Binding-site contacts:
Ligand atom C28 contacts residue LEU27 of chain 1.Z at 3.4 Å (hydrophobic).
Ligand atom C25 contacts residue LEU27 of chain 1.Z at 4.0 Å (hydrophobic).
Ligand atom C31 contacts residue TRP98 of chain 1.Q at 3.6 Å (hydrophobic).
Ligand atom O49 contacts residue TRP32 of chain 1.Z at 3.7 Å.
Ligand atom O16 contacts residue GLY31 of chain 1.Z at 3.9 Å.
Ligand atom C9 contacts residue TYR35 of chain 1.Z at 3.9 Å (hydrophobic).
Ligand atom O3 contacts residue HIS36 of chain 1.Z at 3.5 Å.
Ligand atom O55 contacts residue TRP32 of chain 1.Z at 3.3 Å.
Ligand atom C34 contacts residue PHE459 of chain 1.N at 4.0 Å (hydrophobic).
Ligand atom O5 contacts residue TRP98 of chain 1.Q at 3.6 Å.
Ligand atom C10 contacts residue TYR35 of chain 1.Z at 3.6 Å (hydrophobic).
Ligand atom C6 contacts residue GLY31 of chain 1.Z at 4.0 Å.
Ligand atom O61 contacts residue TYR102 of chain 1.Q at 3.9 Å.
Ligand atom C43 contacts residue PHE37 of chain 1.Y at 4.0 Å (hydrophobic).
Ligand atom C43 contacts residue PHE459 of chain 1.N at 3.8 Å (hydrophobic).
Ligand atom C19 contacts residue LEU27 of chain 1.Z at 3.6 Å (hydrophobic).
Ligand atom O6 contacts residue TYR102 of chain 1.Q at 3.9 Å.
Ligand atom O1 contacts residue TYR35 of chain 1.Z at 3.1 Å.
Ligand atom C25 contacts residue TRP98 of chain 1.Q at 4.0 Å (hydrophobic).
Ligand atom C4 contacts residue TRP98 of chain 1.Q at 4.0 Å (hydrophobic).
Ligand atom O16 contacts residue LEU28 of chain 1.Z at 3.6 Å.
Ligand atom C28 contacts residue GLY31 of chain 1.Z at 3.8 Å.
Ligand atom C25 contacts residue LEU95 of chain 1.Q at 3.9 Å (hydrophobic).
Ligand atom O16 contacts residue LEU27 of chain 1.Z at 3.9 Å.
Ligand atom C43 contacts residue LEU35 of chain 1.N at 3.7 Å (hydrophobic).
Ligand atom C6 contacts residue TRP98 of chain 1.Q at 3.9 Å (hydrophobic).
Ligand atom C3 contacts residue TYR35 of chain 1.Z at 3.9 Å (hydrophobic).
Ligand atom C28 contacts residue TRP98 of chain 1.Q at 3.9 Å (hydrophobic).
Ligand atom C1 contacts residue GLY31 of chain 1.Z at 3.4 Å.
Ligand atom C18 contacts residue TRP98 of chain 1.Q at 4.1 Å (hydrophobic).
Ligand atom C57 contacts residue TRP98 of chain 1.Q at 3.9 Å (hydrophobic).
Ligand atom C37 contacts residue LEU34 of chain 1.Z at 3.9 Å (hydrophobic).
Ligand atom C1 contacts residue LEU28 of chain 1.Z at 3.8 Å (hydrophobic).
Ligand atom O6 contacts residue TYR35 of chain 1.Z at 3.6 Å.
Ligand atom O61 contacts residue TRP98 of chain 1.Q at 2.9 Å (h-bond).
Ligand atom C1 contacts residue TRP32 of chain 1.Z at 3.2 Å (hydrophobic).
Ligand atom C2 contacts residue TRP32 of chain 1.Z at 3.7 Å (hydrophobic).
Ligand atom C18 contacts residue LEU28 of chain 1.Z at 4.0 Å (hydrophobic).
Ligand atom C22 contacts residue TRP98 of chain 1.Q at 3.4 Å (hydrophobic).
Ligand atom O49 contacts residue LEU28 of chain 1.Z at 3.3 Å (h-bond).

Sequence of chain 1.Z:
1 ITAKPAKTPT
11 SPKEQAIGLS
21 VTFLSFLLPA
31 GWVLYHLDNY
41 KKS

Sequence of chain 1.Q:
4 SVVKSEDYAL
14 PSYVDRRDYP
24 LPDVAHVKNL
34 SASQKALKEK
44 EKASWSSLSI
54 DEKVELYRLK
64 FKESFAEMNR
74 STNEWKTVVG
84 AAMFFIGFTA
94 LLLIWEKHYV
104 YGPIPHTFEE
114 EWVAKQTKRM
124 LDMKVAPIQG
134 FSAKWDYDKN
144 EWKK

Sequence of chain 1.Y:
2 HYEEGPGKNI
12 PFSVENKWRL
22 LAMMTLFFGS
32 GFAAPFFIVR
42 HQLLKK

A small-molecule ligand and the protein it binds are described below.
Small molecule (SMILES): CCCCCCCCCCO[C@@H]1O[C@H](CO)[C@@H](O[C@H]2O[C@H](CO)[C@@H](O)[C@H](O)[C@H]2O)[C@H](O)[C@H]1O

Sequence of chain 1.N:
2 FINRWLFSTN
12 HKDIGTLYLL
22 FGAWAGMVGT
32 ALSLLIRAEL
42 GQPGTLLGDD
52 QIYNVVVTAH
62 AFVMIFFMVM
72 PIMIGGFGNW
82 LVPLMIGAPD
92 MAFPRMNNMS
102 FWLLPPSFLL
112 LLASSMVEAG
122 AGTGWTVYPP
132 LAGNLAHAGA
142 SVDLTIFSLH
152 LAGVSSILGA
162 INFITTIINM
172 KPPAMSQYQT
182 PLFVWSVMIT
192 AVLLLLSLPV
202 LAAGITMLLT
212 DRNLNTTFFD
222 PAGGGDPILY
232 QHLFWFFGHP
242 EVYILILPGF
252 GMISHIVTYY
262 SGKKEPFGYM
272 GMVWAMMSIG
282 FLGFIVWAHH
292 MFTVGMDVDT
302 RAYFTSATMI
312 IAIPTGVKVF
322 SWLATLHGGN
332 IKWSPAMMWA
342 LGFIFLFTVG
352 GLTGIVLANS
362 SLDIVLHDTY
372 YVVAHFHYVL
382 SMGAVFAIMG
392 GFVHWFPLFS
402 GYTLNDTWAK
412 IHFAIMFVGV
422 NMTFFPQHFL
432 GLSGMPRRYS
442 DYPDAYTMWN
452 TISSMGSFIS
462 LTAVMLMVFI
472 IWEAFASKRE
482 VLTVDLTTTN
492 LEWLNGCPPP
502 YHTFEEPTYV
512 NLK